Binding-site contacts:
Ligand atom CA contacts residue ARG203 of chain 1.A at 4.4 Å.
Ligand atom CE contacts residue PHE130 of chain 1.A at 3.8 Å (hydrophobic).
Ligand atom N contacts residue HIS231 of chain 1.A at 3.8 Å.
Ligand atom N contacts residue VAL1 of chain 1.B at 1.3 Å.
Ligand atom CG contacts residue ASN112 of chain 1.A at 3.8 Å.
Ligand atom C contacts residue HIS231 of chain 1.A at 3.8 Å.
Ligand atom C contacts residue ASN112 of chain 1.A at 3.7 Å.
Ligand atom O contacts residue ASN112 of chain 1.A at 3.0 Å (h-bond).
Ligand atom CA contacts residue VAL1 of chain 1.B at 2.4 Å (hydrophobic).
Ligand atom NZ contacts residue ASN111 of chain 1.A at 2.9 Å (h-bond).
Ligand atom CD contacts residue ASN112 of chain 1.A at 4.5 Å.
Ligand atom O contacts residue VAL1 of chain 1.B at 4.1 Å.
Ligand atom CB contacts residue ARG203 of chain 1.A at 4.1 Å.
Ligand atom C contacts residue VAL1 of chain 1.B at 3.7 Å (hydrophobic).
Ligand atom CB contacts residue VAL1 of chain 1.B at 3.1 Å (hydrophobic).
Ligand atom NZ contacts residue ASN112 of chain 1.A at 3.7 Å.
Ligand atom CG contacts residue LEU202 of chain 1.A at 4.2 Å (hydrophobic).
Ligand atom CG contacts residue VAL1 of chain 1.B at 4.0 Å (hydrophobic).
Ligand atom CA contacts residue ASN112 of chain 1.A at 4.2 Å.
Ligand atom O contacts residue HIS231 of chain 1.A at 3.8 Å.
Ligand atom N contacts residue ASN112 of chain 1.A at 3.3 Å (h-bond).
Ligand atom CE contacts residue ASN111 of chain 1.A at 3.8 Å.
Ligand atom NZ contacts residue PHE130 of chain 1.A at 4.3 Å.
Ligand atom OXT contacts residue HIS231 of chain 1.A at 4.0 Å.
Ligand atom CB contacts residue LEU202 of chain 1.A at 3.8 Å (hydrophobic).
Ligand atom CA contacts residue HIS231 of chain 1.A at 3.6 Å.

A small-molecule ligand and the protein it binds are described below.
Small molecule (SMILES): N[C@@H](CCCC[NH3+])C(=O)O

Sequence of chain 1.A:
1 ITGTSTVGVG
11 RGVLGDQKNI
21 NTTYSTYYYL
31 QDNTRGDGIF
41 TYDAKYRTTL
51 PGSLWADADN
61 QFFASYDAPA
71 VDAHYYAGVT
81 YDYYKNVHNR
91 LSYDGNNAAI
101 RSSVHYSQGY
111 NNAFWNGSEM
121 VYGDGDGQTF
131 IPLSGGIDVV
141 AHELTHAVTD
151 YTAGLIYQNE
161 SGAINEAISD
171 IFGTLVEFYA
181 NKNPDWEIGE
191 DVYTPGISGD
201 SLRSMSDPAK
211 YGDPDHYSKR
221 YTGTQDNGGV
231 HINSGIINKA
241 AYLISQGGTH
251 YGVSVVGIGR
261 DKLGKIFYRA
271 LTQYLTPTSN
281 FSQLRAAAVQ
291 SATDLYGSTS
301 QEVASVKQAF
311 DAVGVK